Binding-site contacts:
Ligand atom C3 contacts residue ASN25 of chain 1.G at 3.8 Å.
Ligand atom C7 contacts residue ASN25 of chain 1.G at 3.3 Å.
Ligand atom C5 contacts residue ASN25 of chain 1.G at 3.6 Å.
Ligand atom C4 contacts residue ASN25 of chain 1.G at 4.2 Å.
Ligand atom C2 contacts residue ASN25 of chain 1.G at 2.5 Å.
Ligand atom O5 contacts residue ASN25 of chain 1.G at 2.3 Å (h-bond).
Ligand atom N2 contacts residue ASN25 of chain 1.G at 3.0 Å (h-bond).
Ligand atom C1 contacts residue ASN25 of chain 1.G at 1.4 Å.
Ligand atom O6 contacts residue THR27 of chain 1.G at 4.1 Å.
Ligand atom O7 contacts residue ASN25 of chain 1.G at 3.1 Å (h-bond).
Ligand atom C8 contacts residue ASN25 of chain 1.G at 4.5 Å.

A small-molecule ligand and the protein it binds are described below.
Small molecule (SMILES): CC(=O)N[C@@H]1[C@@H](O)[C@H](O)[C@@H](CO)O[C@H]1O

Sequence of chain 1.G:
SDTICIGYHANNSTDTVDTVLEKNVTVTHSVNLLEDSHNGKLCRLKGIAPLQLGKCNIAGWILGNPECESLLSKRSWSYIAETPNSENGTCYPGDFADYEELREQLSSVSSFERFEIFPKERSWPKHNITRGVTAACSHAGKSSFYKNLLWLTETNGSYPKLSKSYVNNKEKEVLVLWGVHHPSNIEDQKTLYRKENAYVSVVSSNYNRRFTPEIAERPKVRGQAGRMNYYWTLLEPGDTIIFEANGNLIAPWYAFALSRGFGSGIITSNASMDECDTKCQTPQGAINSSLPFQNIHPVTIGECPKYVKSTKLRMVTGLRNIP